Sequence of chain 1.B:
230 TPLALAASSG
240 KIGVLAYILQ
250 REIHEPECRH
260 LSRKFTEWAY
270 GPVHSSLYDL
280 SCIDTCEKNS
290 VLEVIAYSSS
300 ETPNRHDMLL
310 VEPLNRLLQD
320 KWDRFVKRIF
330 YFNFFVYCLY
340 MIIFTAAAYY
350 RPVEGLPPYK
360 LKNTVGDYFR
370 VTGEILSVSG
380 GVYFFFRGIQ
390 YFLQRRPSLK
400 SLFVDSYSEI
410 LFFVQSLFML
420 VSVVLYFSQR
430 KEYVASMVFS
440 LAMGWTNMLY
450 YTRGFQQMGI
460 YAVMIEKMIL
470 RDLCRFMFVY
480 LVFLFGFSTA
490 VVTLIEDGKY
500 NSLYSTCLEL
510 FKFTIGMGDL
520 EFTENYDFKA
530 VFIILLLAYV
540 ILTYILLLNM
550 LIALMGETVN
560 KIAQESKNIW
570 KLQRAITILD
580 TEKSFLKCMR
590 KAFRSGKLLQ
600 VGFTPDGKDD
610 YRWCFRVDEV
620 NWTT

Binding-site contacts:
Ligand atom C20 contacts residue PHE411 of chain 1.B at 2.7 Å (hydrophobic).
Ligand atom O07 contacts residue ASN332 of chain 1.B at 3.7 Å.
Ligand atom C25 contacts residue VAL335 of chain 1.B at 3.2 Å (hydrophobic).
Ligand atom P12 contacts residue TYR450 of chain 1.B at 3.5 Å.
Ligand atom O11 contacts residue TYR450 of chain 1.B at 2.6 Å (h-bond).
Ligand atom C20 contacts residue TYR449 of chain 1.B at 2.7 Å (hydrophobic).
Ligand atom C21 contacts residue PHE411 of chain 1.B at 3.7 Å (hydrophobic).
Ligand atom C16 contacts residue TYR450 of chain 1.B at 3.5 Å (hydrophobic).
Ligand atom C16 contacts residue PHE411 of chain 1.B at 2.9 Å (hydrophobic).
Ligand atom O07 contacts residue TYR382 of chain 1.B at 3.7 Å.
Ligand atom C21 contacts residue GLU408 of chain 1.B at 2.6 Å.
Ligand atom O22 contacts residue PHE383 of chain 1.B at 3.7 Å.
Ligand atom O24 contacts residue PHE383 of chain 1.B at 2.3 Å.
Ligand atom C17 contacts residue ARG386 of chain 1.B at 3.2 Å.
Ligand atom O11 contacts residue ASN332 of chain 1.B at 3.8 Å.
Ligand atom O15 contacts residue ARG386 of chain 1.B at 2.3 Å (salt-bridge).
Ligand atom O11 contacts residue ARG386 of chain 1.B at 3.6 Å.
Ligand atom C16 contacts residue ARG386 of chain 1.B at 3.3 Å.
Ligand atom O22 contacts residue VAL335 of chain 1.B at 3.9 Å.
Ligand atom C10 contacts residue ARG386 of chain 1.B at 4.0 Å.
Ligand atom O13 contacts residue TYR382 of chain 1.B at 4.0 Å.
Ligand atom C08 contacts residue VAL335 of chain 1.B at 3.9 Å (hydrophobic).
Ligand atom C03 contacts residue TYR382 of chain 1.B at 4.0 Å (hydrophobic).
Ligand atom N18 contacts residue GLU408 of chain 1.B at 3.8 Å.
Ligand atom N18 contacts residue PHE411 of chain 1.B at 2.7 Å.
Ligand atom C19 contacts residue PHE411 of chain 1.B at 1.4 Å (hydrophobic).
Ligand atom P12 contacts residue ARG386 of chain 1.B at 2.2 Å.
Ligand atom O15 contacts residue TYR450 of chain 1.B at 3.7 Å.
Ligand atom C23 contacts residue PHE383 of chain 1.B at 3.3 Å (hydrophobic).
Ligand atom O15 contacts residue PHE383 of chain 1.B at 3.3 Å.
Ligand atom O14 contacts residue TYR450 of chain 1.B at 3.5 Å (h-bond).
Ligand atom C10 contacts residue TYR450 of chain 1.B at 3.7 Å (hydrophobic).
Ligand atom O24 contacts residue TYR382 of chain 1.B at 3.8 Å.
Ligand atom C05 contacts residue ASN332 of chain 1.B at 3.2 Å.
Ligand atom C19 contacts residue GLU408 of chain 1.B at 3.7 Å.
Ligand atom O13 contacts residue ARG386 of chain 1.B at 1.4 Å (salt-bridge).
Ligand atom C17 contacts residue PHE411 of chain 1.B at 3.3 Å (hydrophobic).
Ligand atom O14 contacts residue ARG386 of chain 1.B at 2.9 Å (salt-bridge).
Ligand atom O06 contacts residue ASN332 of chain 1.B at 2.2 Å (h-bond).
Ligand atom C10 contacts residue ASN332 of chain 1.B at 3.5 Å.

This small molecule binds to this protein.
Small molecule (SMILES): CCCCCC(=O)O[C@@H](COC(=O)CCCC)COP(=O)(O)OCC[N+](C)(C)C